Binding-site contacts:
Ligand atom C5 contacts residue ASN218 of chain 59.E at 3.6 Å.
Ligand atom C2 contacts residue ASN218 of chain 59.E at 2.3 Å.
Ligand atom C8 contacts residue ASN218 of chain 59.E at 4.3 Å.
Ligand atom C3 contacts residue ASN218 of chain 59.E at 3.7 Å.
Ligand atom O5 contacts residue NAG1 of chain 59.J at 4.1 Å.
Ligand atom O7 contacts residue ASN218 of chain 59.E at 2.3 Å (h-bond).
Ligand atom O5 contacts residue ASN218 of chain 59.E at 2.3 Å (h-bond).
Ligand atom C1 contacts residue NAG1 of chain 59.J at 3.7 Å.
Ligand atom C7 contacts residue ASN218 of chain 59.E at 2.9 Å.
Ligand atom C4 contacts residue ASN218 of chain 59.E at 4.1 Å.
Ligand atom C1 contacts residue ASN218 of chain 59.E at 1.4 Å.
Ligand atom N2 contacts residue ASN218 of chain 59.E at 2.9 Å (h-bond).
Ligand atom C5 contacts residue NAG1 of chain 59.J at 4.3 Å.
Ligand atom O5 contacts residue THR235 of chain 59.E at 4.4 Å.

The protein below binds the small molecule below.
Small molecule (SMILES): CC(=O)N[C@H]1[C@H](O[C@H]2[C@H](O)[C@@H](NC(C)=O)CO[C@@H]2CO)O[C@H](CO)[C@@H](O)[C@@H]1O

Sequence of chain 59.E:
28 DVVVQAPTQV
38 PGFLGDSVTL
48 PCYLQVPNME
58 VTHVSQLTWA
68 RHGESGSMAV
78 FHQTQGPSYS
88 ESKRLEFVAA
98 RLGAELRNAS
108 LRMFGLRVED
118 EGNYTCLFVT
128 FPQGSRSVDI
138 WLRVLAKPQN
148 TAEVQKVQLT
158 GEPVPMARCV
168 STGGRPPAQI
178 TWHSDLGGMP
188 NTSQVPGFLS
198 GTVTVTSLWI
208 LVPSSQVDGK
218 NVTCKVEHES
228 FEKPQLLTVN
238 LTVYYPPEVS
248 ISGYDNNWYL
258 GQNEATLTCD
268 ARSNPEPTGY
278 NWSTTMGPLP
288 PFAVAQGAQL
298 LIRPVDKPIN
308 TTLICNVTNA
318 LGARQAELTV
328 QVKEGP